Binding-site contacts:
Ligand atom O7 contacts residue ASN17 of chain 1.C at 3.7 Å.
Ligand atom C1 contacts residue GLY15 of chain 1.C at 4.3 Å.
Ligand atom C5 contacts residue ASN17 of chain 1.C at 3.6 Å.
Ligand atom C5 contacts residue LYS9 of chain 1.C at 4.5 Å.
Ligand atom C7 contacts residue ASN17 of chain 1.C at 3.5 Å.
Ligand atom N2 contacts residue ASN17 of chain 1.C at 2.9 Å (h-bond).
Ligand atom C6 contacts residue LEU123 of chain 1.C at 3.8 Å (hydrophobic).
Ligand atom C8 contacts residue THR35 of chain 1.C at 4.0 Å.
Ligand atom O7 contacts residue ILE34 of chain 1.C at 3.7 Å.
Ligand atom C8 contacts residue ALA36 of chain 1.C at 3.8 Å (hydrophobic).
Ligand atom N2 contacts residue GLY15 of chain 1.C at 3.5 Å (h-bond).
Ligand atom C7 contacts residue GLY15 of chain 1.C at 4.0 Å.
Ligand atom C6 contacts residue LYS9 of chain 1.C at 4.4 Å.
Ligand atom O5 contacts residue ASN17 of chain 1.C at 2.3 Å (h-bond).
Ligand atom C2 contacts residue ASN17 of chain 1.C at 2.4 Å.
Ligand atom C8 contacts residue ILE34 of chain 1.C at 3.9 Å (hydrophobic).
Ligand atom C4 contacts residue ASN17 of chain 1.C at 4.2 Å.
Ligand atom C5 contacts residue LEU123 of chain 1.C at 4.0 Å (hydrophobic).
Ligand atom O6 contacts residue LEU123 of chain 1.C at 4.3 Å.
Ligand atom C7 contacts residue ILE34 of chain 1.C at 4.3 Å (hydrophobic).
Ligand atom C3 contacts residue ASN17 of chain 1.C at 3.9 Å.
Ligand atom C8 contacts residue GLY15 of chain 1.C at 3.6 Å.
Ligand atom C1 contacts residue LEU123 of chain 1.C at 4.1 Å (hydrophobic).
Ligand atom O5 contacts residue LEU123 of chain 1.C at 3.5 Å.
Ligand atom O6 contacts residue LYS9 of chain 1.C at 3.6 Å (salt-bridge).
Ligand atom C1 contacts residue ASN17 of chain 1.C at 1.7 Å.
Ligand atom O5 contacts residue LYS9 of chain 1.C at 3.4 Å (salt-bridge).

Sequence of chain 1.C:
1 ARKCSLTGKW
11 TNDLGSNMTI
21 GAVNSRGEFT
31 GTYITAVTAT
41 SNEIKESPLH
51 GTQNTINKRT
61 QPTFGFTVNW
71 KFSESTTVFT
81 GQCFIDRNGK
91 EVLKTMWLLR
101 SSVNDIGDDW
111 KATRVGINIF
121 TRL

This small molecule binds to this protein.
Small molecule (SMILES): CC(=O)N[C@@H]1[C@@H](O)[C@H](O)[C@@H](CO)O[C@H]1O